This small molecule binds to this protein.
Small molecule (SMILES): CC(=O)N[C@@H]1[C@@H](O)[C@H](O)[C@@H](CO)O[C@H]1O

Binding-site contacts:
Ligand atom N2 contacts residue ASN409 of chain 1.B at 2.9 Å (h-bond).
Ligand atom O5 contacts residue SER411 of chain 1.B at 3.7 Å.
Ligand atom O7 contacts residue ASN409 of chain 1.B at 3.5 Å (h-bond).
Ligand atom O6 contacts residue LYS414 of chain 1.B at 3.7 Å.
Ligand atom C5 contacts residue SER411 of chain 1.B at 3.9 Å.
Ligand atom C2 contacts residue ASN409 of chain 1.B at 2.5 Å.
Ligand atom C7 contacts residue ASN409 of chain 1.B at 3.4 Å.
Ligand atom C6 contacts residue LYS414 of chain 1.B at 3.5 Å.
Ligand atom C6 contacts residue HIS511 of chain 1.B at 4.1 Å.
Ligand atom C4 contacts residue ASN409 of chain 1.B at 4.2 Å.
Ligand atom O5 contacts residue ASN409 of chain 1.B at 2.4 Å (h-bond).
Ligand atom C5 contacts residue ASN409 of chain 1.B at 3.7 Å.
Ligand atom C3 contacts residue ASN409 of chain 1.B at 3.8 Å.
Ligand atom C1 contacts residue SER411 of chain 1.B at 4.1 Å.
Ligand atom C6 contacts residue SER411 of chain 1.B at 4.1 Å.
Ligand atom C1 contacts residue ASN409 of chain 1.B at 1.4 Å.

Sequence of chain 1.B:
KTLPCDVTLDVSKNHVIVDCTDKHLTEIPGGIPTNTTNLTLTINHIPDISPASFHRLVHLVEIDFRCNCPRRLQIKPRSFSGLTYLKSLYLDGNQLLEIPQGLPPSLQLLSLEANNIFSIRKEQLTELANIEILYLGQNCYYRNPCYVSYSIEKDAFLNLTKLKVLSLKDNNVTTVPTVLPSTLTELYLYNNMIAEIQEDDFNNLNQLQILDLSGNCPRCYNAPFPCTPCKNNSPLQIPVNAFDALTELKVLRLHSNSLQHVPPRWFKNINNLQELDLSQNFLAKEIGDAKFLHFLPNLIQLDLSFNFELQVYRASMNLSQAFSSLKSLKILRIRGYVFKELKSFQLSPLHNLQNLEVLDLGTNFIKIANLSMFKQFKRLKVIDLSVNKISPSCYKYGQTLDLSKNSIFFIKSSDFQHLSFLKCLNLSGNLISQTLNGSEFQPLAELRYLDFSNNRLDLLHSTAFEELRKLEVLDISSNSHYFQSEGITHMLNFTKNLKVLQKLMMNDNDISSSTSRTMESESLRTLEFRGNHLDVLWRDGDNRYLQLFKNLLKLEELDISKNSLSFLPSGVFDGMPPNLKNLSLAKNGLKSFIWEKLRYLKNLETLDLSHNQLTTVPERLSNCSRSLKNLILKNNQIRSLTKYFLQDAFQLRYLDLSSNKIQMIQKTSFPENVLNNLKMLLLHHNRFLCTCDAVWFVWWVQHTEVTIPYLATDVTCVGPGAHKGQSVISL